Sequence of chain 2.A:
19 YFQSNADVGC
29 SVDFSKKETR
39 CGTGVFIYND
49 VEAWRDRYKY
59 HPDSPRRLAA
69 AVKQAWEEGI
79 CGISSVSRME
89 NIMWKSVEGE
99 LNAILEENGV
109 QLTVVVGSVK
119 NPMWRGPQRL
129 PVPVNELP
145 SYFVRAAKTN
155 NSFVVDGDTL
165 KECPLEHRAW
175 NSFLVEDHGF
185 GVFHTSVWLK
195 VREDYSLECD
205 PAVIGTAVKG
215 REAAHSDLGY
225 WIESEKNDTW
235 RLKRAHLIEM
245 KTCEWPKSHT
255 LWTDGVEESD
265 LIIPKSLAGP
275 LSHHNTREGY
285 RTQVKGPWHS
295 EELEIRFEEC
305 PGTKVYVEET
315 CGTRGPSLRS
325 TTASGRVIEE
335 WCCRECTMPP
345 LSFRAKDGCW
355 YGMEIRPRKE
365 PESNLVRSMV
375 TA

Binding-site contacts:
Ligand atom C2 contacts residue ASN154 of chain 2.A at 2.4 Å.
Ligand atom C3 contacts residue ASN154 of chain 2.A at 3.8 Å.
Ligand atom C7 contacts residue ASN154 of chain 2.A at 3.2 Å.
Ligand atom N2 contacts residue ASN154 of chain 2.A at 2.8 Å (h-bond).
Ligand atom O5 contacts residue ASN154 of chain 2.A at 2.4 Å (h-bond).
Ligand atom C5 contacts residue ASN154 of chain 2.A at 3.7 Å.
Ligand atom O7 contacts residue ASN154 of chain 2.A at 4.1 Å.
Ligand atom C1 contacts residue ASN154 of chain 2.A at 1.4 Å.
Ligand atom C8 contacts residue ASN154 of chain 2.A at 3.1 Å.
Ligand atom C4 contacts residue ASN154 of chain 2.A at 4.2 Å.

This protein binds this small molecule.
Small molecule (SMILES): CC(=O)N[C@@H]1[C@@H](O)[C@H](O)[C@@H](CO)O[C@H]1O